Sequence of chain 2.A:
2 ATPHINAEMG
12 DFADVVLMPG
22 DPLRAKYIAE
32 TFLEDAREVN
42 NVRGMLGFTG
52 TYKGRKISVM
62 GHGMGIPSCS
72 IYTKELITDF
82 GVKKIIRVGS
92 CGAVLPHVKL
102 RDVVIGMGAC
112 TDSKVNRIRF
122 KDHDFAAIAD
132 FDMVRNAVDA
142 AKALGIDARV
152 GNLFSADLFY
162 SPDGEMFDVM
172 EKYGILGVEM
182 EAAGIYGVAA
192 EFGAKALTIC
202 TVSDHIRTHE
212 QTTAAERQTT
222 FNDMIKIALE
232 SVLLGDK

Sequence of chain 1.A:
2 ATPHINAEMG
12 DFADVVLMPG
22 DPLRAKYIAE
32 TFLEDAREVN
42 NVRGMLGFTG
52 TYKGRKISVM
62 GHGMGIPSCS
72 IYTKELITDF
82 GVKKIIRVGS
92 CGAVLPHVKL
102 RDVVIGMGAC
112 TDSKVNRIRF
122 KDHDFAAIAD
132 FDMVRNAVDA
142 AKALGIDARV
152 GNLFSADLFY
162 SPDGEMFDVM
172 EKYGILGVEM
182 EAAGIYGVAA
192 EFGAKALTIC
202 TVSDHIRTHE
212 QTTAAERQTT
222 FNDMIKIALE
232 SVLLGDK

Binding-site contacts:
Ligand atom C2' contacts residue SER91 of chain 2.A at 3.3 Å.
Ligand atom O2' contacts residue GLU180 of chain 2.A at 3.0 Å.
Ligand atom N7 contacts residue SER204 of chain 2.A at 3.5 Å (h-bond).
Ligand atom N6 contacts residue ASP205 of chain 2.A at 3.7 Å.
Ligand atom O2' contacts residue SER91 of chain 2.A at 3.0 Å (h-bond).
Ligand atom N6 contacts residue ILE207 of chain 2.A at 3.6 Å.
Ligand atom O4' contacts residue PO41 of chain 2.D at 3.1 Å (h-bond).
Ligand atom O2' contacts residue MET181 of chain 2.A at 3.6 Å.
Ligand atom C3' contacts residue PO41 of chain 2.D at 3.7 Å.
Ligand atom N7 contacts residue GLY93 of chain 2.A at 3.6 Å.
Ligand atom C8 contacts residue SER204 of chain 2.A at 3.5 Å.
Ligand atom C1' contacts residue SER91 of chain 2.A at 3.1 Å.
Ligand atom C8 contacts residue SER91 of chain 2.A at 3.5 Å.
Ligand atom C8 contacts residue CYS92 of chain 2.A at 3.8 Å (hydrophobic).
Ligand atom N3 contacts residue PHE160 of chain 2.A at 3.8 Å.
Ligand atom C4' contacts residue ARG44 of chain 1.A at 3.7 Å.
Ligand atom N6 contacts residue GLY93 of chain 2.A at 3.7 Å.
Ligand atom C4' contacts residue PO41 of chain 2.D at 3.5 Å.
Ligand atom C2 contacts residue PHE160 of chain 2.A at 3.6 Å (hydrophobic).
Ligand atom C1' contacts residue PO41 of chain 2.D at 3.4 Å.
Ligand atom C5' contacts residue MET65 of chain 2.A at 3.6 Å (hydrophobic).
Ligand atom O3' contacts residue GLU182 of chain 2.A at 3.0 Å (salt-bridge).
Ligand atom O5' contacts residue HIS5 of chain 1.A at 2.7 Å (h-bond).
Ligand atom C5' contacts residue PHE160 of chain 2.A at 3.9 Å (hydrophobic).
Ligand atom O2' contacts residue ARG88 of chain 2.A at 3.8 Å.
Ligand atom C5' contacts residue HIS5 of chain 1.A at 3.4 Å.
Ligand atom N9 contacts residue SER91 of chain 2.A at 3.8 Å.
Ligand atom C5 contacts residue GLY93 of chain 2.A at 3.9 Å.
Ligand atom N7 contacts residue ASP205 of chain 2.A at 3.1 Å (salt-bridge).
Ligand atom N1 contacts residue VAL179 of chain 2.A at 3.9 Å.
Ligand atom N7 contacts residue CYS92 of chain 2.A at 3.6 Å.
Ligand atom C4 contacts residue VAL179 of chain 2.A at 3.9 Å (hydrophobic).
Ligand atom C2' contacts residue ARG88 of chain 2.A at 3.9 Å.
Ligand atom C5 contacts residue VAL179 of chain 2.A at 3.8 Å (hydrophobic).
Ligand atom C6 contacts residue VAL179 of chain 2.A at 3.8 Å (hydrophobic).
Ligand atom O4' contacts residue SER91 of chain 2.A at 3.8 Å.
Ligand atom O5' contacts residue PHE160 of chain 2.A at 3.2 Å.
Ligand atom O4' contacts residue ARG44 of chain 1.A at 3.2 Å (salt-bridge).
Ligand atom C2' contacts residue PO41 of chain 2.D at 3.1 Å.
Ligand atom O3' contacts residue PO41 of chain 2.D at 2.9 Å (h-bond).

This small molecule binds to this protein.
Small molecule (SMILES): Nc1ncnc2c1ncn2[C@@H]1O[C@H](CO)[C@@H](O)[C@@H]1O